Binding-site contacts:
Ligand atom O3' contacts residue ARG15 of chain 52.A at 3.1 Å (salt-bridge).
Ligand atom C1' contacts residue ARG19 of chain 52.A at 4.3 Å.
Ligand atom O2 contacts residue A2 of chain 52.B at 3.7 Å.
Ligand atom C3' contacts residue ARG15 of chain 52.A at 3.8 Å.
Ligand atom C5 contacts residue ARG19 of chain 52.A at 2.9 Å.
Ligand atom OP2 contacts residue ARG15 of chain 52.A at 2.5 Å.
Ligand atom OP1 contacts residue ARG15 of chain 52.A at 2.5 Å.
Ligand atom C5' contacts residue ARG15 of chain 52.A at 2.5 Å.
Ligand atom O4' contacts residue ARG19 of chain 52.A at 3.9 Å.
Ligand atom O4 contacts residue A3 of chain 52.B at 2.8 Å (h-bond).
Ligand atom C4' contacts residue ARG19 of chain 52.A at 3.7 Å.
Ligand atom N3 contacts residue A3 of chain 52.B at 2.8 Å (h-bond).
Ligand atom O3' contacts residue ARG19 of chain 52.A at 3.6 Å (salt-bridge).
Ligand atom OP2 contacts residue ARG19 of chain 52.A at 2.1 Å (salt-bridge).
Ligand atom O4 contacts residue A1 of chain 52.B at 3.0 Å (h-bond).
Ligand atom O2 contacts residue A3 of chain 52.B at 3.2 Å.
Ligand atom C4 contacts residue ARG19 of chain 52.A at 3.9 Å.
Ligand atom N3 contacts residue A2 of chain 52.B at 3.7 Å.
Ligand atom P contacts residue ARG19 of chain 52.A at 2.8 Å.
Ligand atom C5' contacts residue ARG19 of chain 52.A at 3.2 Å.
Ligand atom O5' contacts residue ARG15 of chain 52.A at 3.6 Å.
Ligand atom C4' contacts residue ARG15 of chain 52.A at 3.3 Å.
Ligand atom OP2 contacts residue ALA16 of chain 52.A at 4.1 Å.
Ligand atom P contacts residue ARG15 of chain 52.A at 3.1 Å.
Ligand atom C4 contacts residue A3 of chain 52.B at 3.6 Å.
Ligand atom C6 contacts residue ARG19 of chain 52.A at 2.7 Å.
Ligand atom C2' contacts residue ARG19 of chain 52.A at 3.6 Å.
Ligand atom C4 contacts residue A1 of chain 52.B at 3.4 Å.
Ligand atom N1 contacts residue ARG19 of chain 52.A at 3.9 Å.
Ligand atom C2 contacts residue A1 of chain 52.B at 3.1 Å.
Ligand atom C2 contacts residue A2 of chain 52.B at 3.9 Å.
Ligand atom N1 contacts residue A3 of chain 52.B at 4.3 Å.
Ligand atom O2 contacts residue A1 of chain 52.B at 2.7 Å (h-bond).
Ligand atom C3' contacts residue ARG19 of chain 52.A at 3.4 Å.
Ligand atom C2 contacts residue A3 of chain 52.B at 3.5 Å.
Ligand atom OP1 contacts residue ARG19 of chain 52.A at 4.1 Å.
Ligand atom N3 contacts residue A1 of chain 52.B at 2.7 Å (h-bond).
Ligand atom O5' contacts residue ARG19 of chain 52.A at 2.1 Å (salt-bridge).
Ligand atom OP1 contacts residue LYS18 of chain 52.A at 3.7 Å.
Ligand atom OP1 contacts residue MET14 of chain 52.A at 3.8 Å.

Sequence of chain 52.A:
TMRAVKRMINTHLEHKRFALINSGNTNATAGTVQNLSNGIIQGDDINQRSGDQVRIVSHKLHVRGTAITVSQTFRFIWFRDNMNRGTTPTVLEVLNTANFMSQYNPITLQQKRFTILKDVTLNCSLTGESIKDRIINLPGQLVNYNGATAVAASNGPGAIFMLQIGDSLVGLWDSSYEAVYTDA

This small molecule binds to this protein.
Small molecule (SMILES): O=c1ccn([C@@H]2O[C@H](CO[P](=O)(O)O[C@H]3[C@@H](O)[C@H](n4ccc(=O)[nH]c4=O)O[C@@H]3CO[P](=O)(O)O[C@H]3[C@@H](O)[C@H](n4ccc(=O)[nH]c4=O)O[C@@H]3CO[P](=O)(O)O[C@H]3[C@@H](O)[C@H](n4ccc(=O)[nH]c4=O)O[C@@H]3COP(=O)=O)[C@@H](O)[C@H]2O)c(=O)[nH]1